Sequence of chain 1.D:
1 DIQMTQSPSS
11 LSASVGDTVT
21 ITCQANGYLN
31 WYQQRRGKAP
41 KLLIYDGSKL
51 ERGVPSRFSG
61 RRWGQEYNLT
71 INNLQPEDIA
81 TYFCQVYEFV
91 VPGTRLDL

The protein below binds the small molecule below.
Small molecule (SMILES): CC(=O)N[C@H]1[C@H](O[C@H]2[C@H](O)[C@@H](NC(C)=O)CO[C@@H]2CO)O[C@H](CO)[C@@H](O[C@@H]2O[C@H](CO[C@H]3O[C@H](CO[C@H]4O[C@H](CO)[C@@H](O)[C@H](O)[C@@H]4O)[C@@H](O)[C@H](O[C@H]4O[C@H](CO)[C@@H](O)[C@H](O)[C@@H]4O)[C@@H]3O)[C@@H](O)[C@H](O[C@H]3O[C@H](CO)[C@@H](O)[C@H](O)[C@@H]3O[C@H]3O[C@H](CO)[C@@H](O)[C@H](O)[C@@H]3O)[C@@H]2O)[C@@H]1O

Binding-site contacts:
Ligand atom C6 contacts residue TYR28 of chain 1.D at 3.8 Å (hydrophobic).
Ligand atom O6 contacts residue TRP63 of chain 1.D at 4.0 Å.
Ligand atom O2 contacts residue GLY64 of chain 1.D at 3.5 Å (h-bond).
Ligand atom C1 contacts residue GLY64 of chain 1.D at 3.5 Å.
Ligand atom O4 contacts residue GLN65 of chain 1.D at 4.1 Å.
Ligand atom O6 contacts residue GLY27 of chain 1.D at 3.6 Å.
Ligand atom C3 contacts residue ASN246 of chain 1.A at 3.5 Å.
Ligand atom C2 contacts residue GLY64 of chain 1.D at 4.1 Å.
Ligand atom C6 contacts residue GLY27 of chain 1.D at 3.8 Å.
Ligand atom C5 contacts residue TYR28 of chain 1.D at 3.7 Å (hydrophobic).
Ligand atom C1 contacts residue ARG62 of chain 1.D at 3.6 Å.
Ligand atom C5 contacts residue ASN246 of chain 1.A at 3.4 Å.
Ligand atom C3 contacts residue TYR28 of chain 1.D at 3.3 Å (hydrophobic).
Ligand atom C6 contacts residue GLY64 of chain 1.D at 3.8 Å.
Ligand atom O2 contacts residue TRP63 of chain 1.D at 3.7 Å.
Ligand atom C2 contacts residue TYR28 of chain 1.D at 3.4 Å (hydrophobic).
Ligand atom O5 contacts residue TRP63 of chain 1.D at 4.2 Å.
Ligand atom O5 contacts residue GLY64 of chain 1.D at 3.6 Å (h-bond).
Ligand atom C2 contacts residue ASN246 of chain 1.A at 2.1 Å.
Ligand atom O4 contacts residue TYR28 of chain 1.D at 3.7 Å.
Ligand atom N2 contacts residue ASN246 of chain 1.A at 2.9 Å (h-bond).
Ligand atom O5 contacts residue ASN246 of chain 1.A at 2.1 Å (h-bond).
Ligand atom O3 contacts residue ARG62 of chain 1.D at 3.9 Å.
Ligand atom C2 contacts residue ARG62 of chain 1.D at 3.4 Å.
Ligand atom O6 contacts residue ARG62 of chain 1.D at 4.0 Å.
Ligand atom O7 contacts residue ASN246 of chain 1.A at 2.8 Å (h-bond).
Ligand atom C8 contacts residue TYR28 of chain 1.D at 3.8 Å (hydrophobic).
Ligand atom C4 contacts residue ASN246 of chain 1.A at 3.9 Å.
Ligand atom C1 contacts residue TYR28 of chain 1.D at 4.1 Å (hydrophobic).
Ligand atom C8 contacts residue ARG62 of chain 1.D at 3.2 Å.
Ligand atom C7 contacts residue ARG62 of chain 1.D at 3.1 Å.
Ligand atom O7 contacts residue ARG62 of chain 1.D at 2.3 Å (salt-bridge).
Ligand atom O5 contacts residue TYR28 of chain 1.D at 3.6 Å (h-bond).
Ligand atom O6 contacts residue TYR28 of chain 1.D at 2.8 Å.
Ligand atom C7 contacts residue ASN246 of chain 1.A at 3.1 Å.
Ligand atom N2 contacts residue TYR28 of chain 1.D at 3.9 Å.
Ligand atom C1 contacts residue ASN246 of chain 1.A at 1.4 Å.
Ligand atom O3 contacts residue TYR28 of chain 1.D at 3.1 Å (h-bond).
Ligand atom O2 contacts residue ARG62 of chain 1.D at 3.2 Å (salt-bridge).
Ligand atom C4 contacts residue TYR28 of chain 1.D at 2.9 Å (hydrophobic).

Sequence of chain 1.A:
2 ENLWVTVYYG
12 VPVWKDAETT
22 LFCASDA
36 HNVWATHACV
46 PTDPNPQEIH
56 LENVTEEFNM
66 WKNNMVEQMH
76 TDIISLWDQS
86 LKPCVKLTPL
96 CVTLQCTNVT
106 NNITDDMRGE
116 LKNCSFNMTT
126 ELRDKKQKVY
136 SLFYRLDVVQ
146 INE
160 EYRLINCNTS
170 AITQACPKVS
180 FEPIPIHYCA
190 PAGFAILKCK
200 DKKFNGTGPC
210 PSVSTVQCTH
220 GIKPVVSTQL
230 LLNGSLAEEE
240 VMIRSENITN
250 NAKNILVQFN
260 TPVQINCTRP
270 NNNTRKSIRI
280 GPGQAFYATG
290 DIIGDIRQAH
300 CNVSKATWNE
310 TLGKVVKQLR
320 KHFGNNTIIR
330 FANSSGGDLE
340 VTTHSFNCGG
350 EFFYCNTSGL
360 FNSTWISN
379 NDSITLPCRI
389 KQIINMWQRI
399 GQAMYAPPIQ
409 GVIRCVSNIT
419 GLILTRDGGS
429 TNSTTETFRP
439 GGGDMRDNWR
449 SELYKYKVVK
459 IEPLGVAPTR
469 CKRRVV